Sequence of chain 4.B:
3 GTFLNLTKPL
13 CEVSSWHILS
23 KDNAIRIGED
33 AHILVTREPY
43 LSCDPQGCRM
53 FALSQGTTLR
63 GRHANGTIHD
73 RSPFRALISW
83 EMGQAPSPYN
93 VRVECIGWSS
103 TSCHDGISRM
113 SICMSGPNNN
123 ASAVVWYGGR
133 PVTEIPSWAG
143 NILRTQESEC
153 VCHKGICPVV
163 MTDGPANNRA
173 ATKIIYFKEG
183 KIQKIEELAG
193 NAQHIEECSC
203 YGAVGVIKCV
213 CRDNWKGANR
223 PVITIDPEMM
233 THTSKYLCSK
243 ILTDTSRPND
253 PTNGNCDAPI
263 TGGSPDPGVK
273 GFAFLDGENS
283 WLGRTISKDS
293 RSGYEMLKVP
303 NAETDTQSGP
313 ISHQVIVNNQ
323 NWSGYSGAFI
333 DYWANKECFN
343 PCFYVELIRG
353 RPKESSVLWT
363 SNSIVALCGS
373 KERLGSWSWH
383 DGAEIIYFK

Binding-site contacts:
Ligand atom N12 contacts residue TRP100 of chain 4.B at 2.9 Å (h-bond).
Ligand atom O10 contacts residue ARG73 of chain 4.B at 2.8 Å (salt-bridge).
Ligand atom N13 contacts residue GLU149 of chain 4.B at 3.0 Å (salt-bridge).
Ligand atom C11 contacts residue TRP100 of chain 4.B at 3.7 Å (hydrophobic).
Ligand atom C9 contacts residue GLU198 of chain 4.B at 3.4 Å.
Ligand atom O1B contacts residue ARG214 of chain 4.B at 3.1 Å (salt-bridge).
Ligand atom C8 contacts residue GLU198 of chain 4.B at 3.5 Å.
Ligand atom C13 contacts residue ARG73 of chain 4.B at 3.6 Å.
Ligand atom O8 contacts residue GLU198 of chain 4.B at 2.6 Å (salt-bridge).
Ligand atom O10 contacts residue ASP72 of chain 4.B at 3.5 Å.
Ligand atom C2 contacts residue TYR327 of chain 4.B at 3.0 Å (hydrophobic).
Ligand atom N12 contacts residue ARG77 of chain 4.B at 3.2 Å (salt-bridge).
Ligand atom C6 contacts residue GLU199 of chain 4.B at 3.7 Å.
Ligand atom C3 contacts residue ASP72 of chain 4.B at 3.5 Å.
Ligand atom C3 contacts residue TYR327 of chain 4.B at 2.9 Å (hydrophobic).
Ligand atom C1 contacts residue ARG293 of chain 4.B at 3.5 Å.
Ligand atom O6 contacts residue TYR327 of chain 4.B at 3.1 Å (h-bond).
Ligand atom O9 contacts residue ARG146 of chain 4.B at 3.6 Å.
Ligand atom N12 contacts residue GLU40 of chain 4.B at 3.7 Å.
Ligand atom O9 contacts residue GLU198 of chain 4.B at 2.5 Å (salt-bridge).
Ligand atom O1B contacts residue TYR327 of chain 4.B at 3.3 Å (h-bond).
Ligand atom O8 contacts residue ARG214 of chain 4.B at 3.4 Å.
Ligand atom N12 contacts residue ASP72 of chain 4.B at 3.1 Å (salt-bridge).
Ligand atom C3 contacts residue GLU40 of chain 4.B at 3.6 Å.
Ligand atom C1 contacts residue TYR327 of chain 4.B at 3.0 Å (hydrophobic).
Ligand atom C11 contacts residue ILE144 of chain 4.B at 3.7 Å (hydrophobic).
Ligand atom O1A contacts residue TYR327 of chain 4.B at 3.5 Å (h-bond).
Ligand atom N4 contacts residue ASP72 of chain 4.B at 2.8 Å (salt-bridge).
Ligand atom O9 contacts residue ALA168 of chain 4.B at 3.3 Å.
Ligand atom O1B contacts residue ARG293 of chain 4.B at 2.7 Å (salt-bridge).
Ligand atom C12 contacts residue GLU40 of chain 4.B at 3.7 Å.
Ligand atom O6 contacts residue ARG214 of chain 4.B at 3.6 Å (salt-bridge).
Ligand atom N13 contacts residue TRP100 of chain 4.B at 3.0 Å (h-bond).
Ligand atom C8 contacts residue ARG214 of chain 4.B at 3.6 Å.
Ligand atom C12 contacts residue TRP100 of chain 4.B at 3.4 Å (hydrophobic).
Ligand atom C4 contacts residue ASP72 of chain 4.B at 3.4 Å.
Ligand atom O1A contacts residue ARG39 of chain 4.B at 2.8 Å (salt-bridge).
Ligand atom O1A contacts residue ARG293 of chain 4.B at 2.9 Å (salt-bridge).
Ligand atom C9 contacts residue ALA168 of chain 4.B at 3.6 Å (hydrophobic).
Ligand atom N4 contacts residue GLU40 of chain 4.B at 3.3 Å (salt-bridge).

The protein below binds the small molecule below.
Small molecule (SMILES): [H]/N=C(\N)N[C@H]1C=C(C(=O)O)O[C@@H]([C@H](OC)[C@H](O)CO)[C@@H]1NC(C)=O